Binding-site contacts:
Ligand atom C11 contacts residue PEF1 of chain 1.F at 0.4 Å.
Ligand atom C31 contacts residue PEF1 of chain 1.F at 0.8 Å.
Ligand atom C13 contacts residue PEF1 of chain 1.F at 1.2 Å.
Ligand atom C19 contacts residue PEF1 of chain 1.F at 0.9 Å.
Ligand atom C14 contacts residue PEF1 of chain 1.F at 0.9 Å.
Ligand atom C25 contacts residue PEF1 of chain 1.F at 1.8 Å.
Ligand atom O24 contacts residue PEF1 of chain 1.F at 0.4 Å.
Ligand atom C08 contacts residue PEF1 of chain 1.F at 0.3 Å.
Ligand atom C17 contacts residue PEF1 of chain 1.F at 1.1 Å.
Ligand atom C38 contacts residue PEF1 of chain 1.F at 0.4 Å.
Ligand atom C15 contacts residue PEF1 of chain 1.F at 0.7 Å.
Ligand atom C01 contacts residue PEF1 of chain 1.F at 1.1 Å.
Ligand atom C29 contacts residue PEF1 of chain 1.F at 0.8 Å.
Ligand atom C16 contacts residue PEF1 of chain 1.F at 0.7 Å.
Ligand atom O23 contacts residue PEF1 of chain 1.F at 1.1 Å.
Ligand atom C32 contacts residue PEF1 of chain 1.F at 0.4 Å.
Ligand atom C26 contacts residue PEF1 of chain 1.F at 1.1 Å.
Ligand atom C10 contacts residue PEF1 of chain 1.F at 1.3 Å.
Ligand atom O35 contacts residue THR58 of chain 1.A at 2.9 Å (h-bond).
Ligand atom S34 contacts residue PEF1 of chain 1.F at 2.4 Å.
Ligand atom C18 contacts residue PEF1 of chain 1.F at 0.6 Å.
Ligand atom C07 contacts residue PEF1 of chain 1.F at 0.7 Å.
Ligand atom C28 contacts residue PEF1 of chain 1.F at 0.2 Å.
Ligand atom C12 contacts residue PEF1 of chain 1.F at 0.6 Å.
Ligand atom N33 contacts residue PEF1 of chain 1.F at 1.2 Å.
Ligand atom C39 contacts residue PEF1 of chain 1.F at 0.9 Å.
Ligand atom O37 contacts residue PEF1 of chain 1.F at 3.0 Å.
Ligand atom C03 contacts residue PEF1 of chain 1.F at 1.5 Å.
Ligand atom C30 contacts residue PEF1 of chain 1.F at 1.5 Å.
Ligand atom C27 contacts residue PEF1 of chain 1.F at 0.6 Å.
Ligand atom C05 contacts residue PEF1 of chain 1.F at 0.4 Å.
Ligand atom C21 contacts residue PEF1 of chain 1.F at 0.8 Å.
Ligand atom C06 contacts residue PEF1 of chain 1.F at 0.8 Å.
Ligand atom C22 contacts residue PEF1 of chain 1.F at 0.8 Å.
Ligand atom C04 contacts residue PEF1 of chain 1.F at 1.4 Å.
Ligand atom C20 contacts residue PEF1 of chain 1.F at 1.0 Å.
Ligand atom C09 contacts residue PEF1 of chain 1.F at 2.0 Å.
Ligand atom C02 contacts residue PEF1 of chain 1.F at 1.8 Å.
Ligand atom N36 contacts residue MET54 of chain 1.A at 2.9 Å (h-bond).
Ligand atom N36 contacts residue PEF1 of chain 1.F at 2.6 Å.

A protein and the small-molecule ligand that binds it are described below.
Small molecule (SMILES): C=C(c1ccccc1)[C@@]12CC[C@H](NS(N)(=O)=O)[C@@H]1CC(CCCCCCCCCC(=O)O)=C2c1ccccc1

Sequence of chain 1.A:
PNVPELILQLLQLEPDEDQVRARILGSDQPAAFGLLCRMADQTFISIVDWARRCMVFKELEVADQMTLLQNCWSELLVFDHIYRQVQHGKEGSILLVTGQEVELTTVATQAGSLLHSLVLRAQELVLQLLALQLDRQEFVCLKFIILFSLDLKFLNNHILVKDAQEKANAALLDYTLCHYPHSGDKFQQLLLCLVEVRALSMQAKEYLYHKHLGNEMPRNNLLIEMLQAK